The protein below binds the small molecule below.
Small molecule (SMILES): NC[C@@H](OCc1ccc(Cl)cc1)c1ccccc1

Binding-site contacts:
Ligand atom C1 contacts residue TYR110 of chain 1.H at 3.4 Å (hydrophobic).
Ligand atom C13 contacts residue TYR212 of chain 1.H at 4.2 Å (hydrophobic).
Ligand atom C12 contacts residue TYR205 of chain 1.H at 3.9 Å (hydrophobic).
Ligand atom C15 contacts residue TYR212 of chain 1.H at 3.7 Å (hydrophobic).
Ligand atom C2 contacts residue ILE135 of chain 1.J at 3.6 Å (hydrophobic).
Ligand atom C14 contacts residue TYR212 of chain 1.H at 4.0 Å (hydrophobic).
Ligand atom C4 contacts residue TYR72 of chain 1.J at 4.3 Å (hydrophobic).
Ligand atom C1 contacts residue TRP164 of chain 1.H at 3.8 Å (hydrophobic).
Ligand atom C10 contacts residue TYR212 of chain 1.H at 4.0 Å (hydrophobic).
Ligand atom CL contacts residue CYS208 of chain 1.H at 4.2 Å.
Ligand atom C7 contacts residue ILE135 of chain 1.J at 4.4 Å (hydrophobic).
Ligand atom C1 contacts residue TYR72 of chain 1.J at 3.8 Å (hydrophobic).
Ligand atom C9 contacts residue TYR212 of chain 1.H at 4.2 Å (hydrophobic).
Ligand atom N2 contacts residue TYR72 of chain 1.J at 3.5 Å (h-bond).
Ligand atom C8 contacts residue TYR110 of chain 1.H at 3.9 Å (hydrophobic).
Ligand atom C11 contacts residue TYR205 of chain 1.H at 3.9 Å (hydrophobic).
Ligand atom N2 contacts residue TYR110 of chain 1.H at 4.3 Å.
Ligand atom C7 contacts residue TRP164 of chain 1.H at 3.2 Å (hydrophobic).
Ligand atom C3 contacts residue ILE135 of chain 1.J at 4.5 Å (hydrophobic).
Ligand atom C6 contacts residue TRP164 of chain 1.H at 3.2 Å (hydrophobic).

Sequence of chain 1.J:
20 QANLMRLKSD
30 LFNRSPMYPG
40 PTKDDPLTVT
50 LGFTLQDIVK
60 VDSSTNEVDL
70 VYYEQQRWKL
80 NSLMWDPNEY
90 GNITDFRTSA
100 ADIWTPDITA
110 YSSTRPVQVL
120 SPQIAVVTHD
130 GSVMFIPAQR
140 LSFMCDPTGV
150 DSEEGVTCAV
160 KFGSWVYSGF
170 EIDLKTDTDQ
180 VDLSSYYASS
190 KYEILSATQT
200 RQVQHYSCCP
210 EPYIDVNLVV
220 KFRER

Sequence of chain 1.H:
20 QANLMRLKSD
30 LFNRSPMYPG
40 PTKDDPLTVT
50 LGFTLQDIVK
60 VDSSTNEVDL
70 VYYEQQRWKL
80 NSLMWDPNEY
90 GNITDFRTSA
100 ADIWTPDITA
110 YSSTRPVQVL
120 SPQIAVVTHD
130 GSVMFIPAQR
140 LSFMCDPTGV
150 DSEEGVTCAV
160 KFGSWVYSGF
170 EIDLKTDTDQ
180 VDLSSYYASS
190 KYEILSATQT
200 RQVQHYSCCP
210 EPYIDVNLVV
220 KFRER